Binding-site contacts:
Ligand atom C4 contacts residue TYR85 of chain 1.D at 3.6 Å (hydrophobic).
Ligand atom C19 contacts residue ILE262 of chain 1.D at 3.9 Å (hydrophobic).
Ligand atom C22 contacts residue MET283 of chain 1.D at 3.5 Å (hydrophobic).
Ligand atom C23 contacts residue PHE298 of chain 1.D at 3.8 Å (hydrophobic).
Ligand atom C13 contacts residue MET199 of chain 1.D at 3.7 Å (hydrophobic).
Ligand atom C2 contacts residue PHE298 of chain 1.D at 3.8 Å (hydrophobic).
Ligand atom C18 contacts residue PHE298 of chain 1.D at 3.7 Å (hydrophobic).
Ligand atom C20 contacts residue PHE266 of chain 1.D at 3.9 Å (hydrophobic).
Ligand atom C10 contacts residue MET283 of chain 1.D at 3.8 Å (hydrophobic).
Ligand atom C5 contacts residue PHE298 of chain 1.D at 3.9 Å (hydrophobic).
Ligand atom C1 contacts residue TYR255 of chain 1.D at 4.0 Å (hydrophobic).
Ligand atom C21 contacts residue PHE266 of chain 1.D at 3.9 Å (hydrophobic).
Ligand atom C21 contacts residue MET263 of chain 1.D at 3.8 Å (hydrophobic).
Ligand atom C22 contacts residue GLN295 of chain 1.D at 3.5 Å.
Ligand atom C12 contacts residue MET199 of chain 1.D at 4.0 Å (hydrophobic).
Ligand atom C23 contacts residue MET283 of chain 1.D at 3.6 Å (hydrophobic).
Ligand atom C21 contacts residue GLN295 of chain 1.D at 3.5 Å.
Ligand atom C7 contacts residue MET199 of chain 1.D at 3.9 Å (hydrophobic).
Ligand atom C1 contacts residue ASN247 of chain 1.D at 3.7 Å.
Ligand atom C3 contacts residue ASN247 of chain 1.D at 3.5 Å.
Ligand atom C9 contacts residue EDO1 of chain 1.IB at 3.6 Å.
Ligand atom C17 contacts residue HIS86 of chain 1.D at 3.1 Å.
Ligand atom C17 contacts residue TYR85 of chain 1.D at 3.8 Å (hydrophobic).
Ligand atom O3 contacts residue GLN295 of chain 1.D at 3.1 Å (h-bond).
Ligand atom C19 contacts residue PHE298 of chain 1.D at 3.5 Å (hydrophobic).
Ligand atom C17 contacts residue ILE262 of chain 1.D at 3.8 Å (hydrophobic).
Ligand atom C3 contacts residue TYR85 of chain 1.D at 3.8 Å (hydrophobic).
Ligand atom C22 contacts residue SER294 of chain 1.D at 3.6 Å.
Ligand atom C2 contacts residue ILE262 of chain 1.D at 3.7 Å (hydrophobic).
Ligand atom N1 contacts residue PHE298 of chain 1.D at 4.0 Å.
Ligand atom O1 contacts residue GLN295 of chain 1.D at 3.3 Å (h-bond).
Ligand atom C23 contacts residue SER294 of chain 1.D at 3.9 Å.
Ligand atom C20 contacts residue GLN295 of chain 1.D at 3.9 Å.
Ligand atom C1 contacts residue TRP258 of chain 1.D at 3.9 Å (hydrophobic).
Ligand atom O3 contacts residue PHE298 of chain 1.D at 3.8 Å.
Ligand atom C1 contacts residue ILE262 of chain 1.D at 3.9 Å (hydrophobic).
Ligand atom C8 contacts residue PHE266 of chain 1.D at 3.9 Å (hydrophobic).
Ligand atom O1 contacts residue ILE262 of chain 1.D at 3.5 Å.
Ligand atom C1 contacts residue THR259 of chain 1.D at 3.6 Å.
Ligand atom O3 contacts residue ILE262 of chain 1.D at 4.0 Å.

This protein binds this small molecule.
Small molecule (SMILES): COc1ccc(C2=NN(C3CCCCCC3)C(=O)C2(C)C)cc1OC1CCCC1

Sequence of chain 1.D:
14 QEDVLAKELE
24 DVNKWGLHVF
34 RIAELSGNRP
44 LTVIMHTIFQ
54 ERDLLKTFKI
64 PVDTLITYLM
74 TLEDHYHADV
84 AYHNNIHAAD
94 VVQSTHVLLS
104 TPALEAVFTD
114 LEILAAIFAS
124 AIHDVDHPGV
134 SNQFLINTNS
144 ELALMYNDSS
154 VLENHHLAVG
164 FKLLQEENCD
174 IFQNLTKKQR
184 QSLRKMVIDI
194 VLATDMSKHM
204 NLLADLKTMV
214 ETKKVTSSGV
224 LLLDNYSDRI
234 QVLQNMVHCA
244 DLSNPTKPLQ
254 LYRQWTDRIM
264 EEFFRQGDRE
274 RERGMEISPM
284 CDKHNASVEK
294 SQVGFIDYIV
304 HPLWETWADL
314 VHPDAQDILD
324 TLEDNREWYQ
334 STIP